A small-molecule ligand and the protein it binds are described below.
Small molecule (SMILES): O=C(NC1CC1)c1ccc(-c2cnc3c(NCC4CCOCC4)cc(NC4CCCCC4)nn23)cc1

Binding-site contacts:
Ligand atom C14 contacts residue GLU89 of chain 2.A at 3.5 Å.
Ligand atom N17 contacts residue LEU140 of chain 2.A at 3.5 Å.
Ligand atom C19 contacts residue ILE17 of chain 2.A at 3.4 Å (hydrophobic).
Ligand atom C06 contacts residue GLU57 of chain 2.A at 3.5 Å.
Ligand atom N20 contacts residue ILE17 of chain 2.A at 3.7 Å.
Ligand atom C32 contacts residue ASN92 of chain 2.A at 3.4 Å.
Ligand atom C32 contacts residue GLY91 of chain 2.A at 3.6 Å.
Ligand atom C16 contacts residue LEU140 of chain 2.A at 3.5 Å (hydrophobic).
Ligand atom N03 contacts residue MET88 of chain 2.A at 3.4 Å.
Ligand atom C26 contacts residue ALA137 of chain 2.A at 3.7 Å (hydrophobic).
Ligand atom C06 contacts residue ILE149 of chain 2.A at 3.2 Å (hydrophobic).
Ligand atom N29 contacts residue GLY91 of chain 2.A at 2.7 Å (h-bond).
Ligand atom C14 contacts residue GLY91 of chain 2.A at 3.6 Å.
Ligand atom N15 contacts residue CYS90 of chain 2.A at 3.6 Å.
Ligand atom N15 contacts residue GLY91 of chain 2.A at 2.8 Å (h-bond).
Ligand atom C28 contacts residue LEU140 of chain 2.A at 3.6 Å (hydrophobic).
Ligand atom C27 contacts residue ILE17 of chain 2.A at 3.7 Å (hydrophobic).
Ligand atom O01 contacts residue MET157 of chain 2.A at 3.4 Å.
Ligand atom C33 contacts residue GLN27 of chain 2.A at 3.0 Å.
Ligand atom N03 contacts residue ILE149 of chain 2.A at 2.6 Å (h-bond).
Ligand atom N18 contacts residue LEU140 of chain 2.A at 3.7 Å.
Ligand atom C14 contacts residue ALA37 of chain 2.A at 3.6 Å (hydrophobic).
Ligand atom C25 contacts residue MET157 of chain 2.A at 3.5 Å (hydrophobic).
Ligand atom C30 contacts residue ASN92 of chain 2.A at 3.2 Å.
Ligand atom C05 contacts residue GLU57 of chain 2.A at 3.1 Å.
Ligand atom C24 contacts residue MET157 of chain 2.A at 3.0 Å (hydrophobic).
Ligand atom C22 contacts residue ILE17 of chain 2.A at 3.5 Å (hydrophobic).
Ligand atom C05 contacts residue MET86 of chain 2.A at 3.4 Å (hydrophobic).
Ligand atom C04 contacts residue LYS39 of chain 2.A at 3.6 Å.
Ligand atom C02 contacts residue MET88 of chain 2.A at 3.8 Å (hydrophobic).
Ligand atom C04 contacts residue ILE149 of chain 2.A at 3.2 Å (hydrophobic).
Ligand atom C06 contacts residue LEU61 of chain 2.A at 3.8 Å (hydrophobic).
Ligand atom C04 contacts residue GLU57 of chain 2.A at 3.3 Å.
Ligand atom C32 contacts residue GLN27 of chain 2.A at 3.2 Å.
Ligand atom C05 contacts residue LYS39 of chain 2.A at 3.5 Å.
Ligand atom N18 contacts residue ILE17 of chain 2.A at 3.7 Å.
Ligand atom O01 contacts residue LYS39 of chain 2.A at 2.9 Å (salt-bridge).
Ligand atom C30 contacts residue GLY91 of chain 2.A at 3.3 Å.
Ligand atom C24 contacts residue GLN158 of chain 2.A at 3.8 Å.
Ligand atom C08 contacts residue MET88 of chain 2.A at 3.0 Å (hydrophobic).

Sequence of chain 2.A:
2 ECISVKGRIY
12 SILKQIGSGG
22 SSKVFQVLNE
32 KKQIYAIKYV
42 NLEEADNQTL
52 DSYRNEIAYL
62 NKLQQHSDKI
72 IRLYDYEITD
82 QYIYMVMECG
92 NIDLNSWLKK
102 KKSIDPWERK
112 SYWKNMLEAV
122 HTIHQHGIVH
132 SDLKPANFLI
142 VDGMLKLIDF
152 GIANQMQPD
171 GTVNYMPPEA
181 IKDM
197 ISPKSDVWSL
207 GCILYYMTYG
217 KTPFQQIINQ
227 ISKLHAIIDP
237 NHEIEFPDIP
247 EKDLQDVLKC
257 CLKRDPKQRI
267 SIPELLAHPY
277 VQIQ